A small-molecule ligand and the protein it binds are described below.
Small molecule (SMILES): Nc1ncnc2c1ncn2[C@H]1C[C@H](O)[C@@H](COP(=O)(O)O)O1

Sequence of chain 3.A:
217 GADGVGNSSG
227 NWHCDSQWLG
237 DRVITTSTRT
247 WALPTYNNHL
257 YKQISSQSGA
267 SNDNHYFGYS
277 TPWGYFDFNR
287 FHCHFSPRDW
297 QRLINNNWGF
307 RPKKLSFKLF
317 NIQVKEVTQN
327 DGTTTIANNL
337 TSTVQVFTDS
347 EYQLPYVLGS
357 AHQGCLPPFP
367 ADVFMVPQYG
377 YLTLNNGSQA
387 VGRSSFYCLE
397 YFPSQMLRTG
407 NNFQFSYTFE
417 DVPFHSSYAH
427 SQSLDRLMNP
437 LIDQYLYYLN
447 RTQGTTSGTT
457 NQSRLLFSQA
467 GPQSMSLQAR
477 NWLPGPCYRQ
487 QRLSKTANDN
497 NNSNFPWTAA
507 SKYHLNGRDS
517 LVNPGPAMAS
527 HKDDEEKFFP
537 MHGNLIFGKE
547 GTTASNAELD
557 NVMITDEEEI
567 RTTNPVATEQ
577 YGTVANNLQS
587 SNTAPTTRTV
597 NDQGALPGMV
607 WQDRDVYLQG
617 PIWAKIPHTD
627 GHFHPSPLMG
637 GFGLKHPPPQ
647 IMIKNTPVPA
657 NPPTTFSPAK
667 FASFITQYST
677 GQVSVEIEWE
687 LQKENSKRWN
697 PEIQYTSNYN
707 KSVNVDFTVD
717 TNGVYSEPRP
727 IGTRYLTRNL

Binding-site contacts:
Ligand atom C6 contacts residue SER632 of chain 3.A at 4.3 Å.
Ligand atom N7 contacts residue PRO419 of chain 3.A at 4.4 Å.
Ligand atom C5 contacts residue PRO631 of chain 3.A at 4.4 Å (hydrophobic).
Ligand atom O2P contacts residue PHE629 of chain 3.A at 4.0 Å.
Ligand atom C8 contacts residue HIS630 of chain 3.A at 3.4 Å.
Ligand atom C2 contacts residue GLY639 of chain 3.A at 3.7 Å.
Ligand atom C5 contacts residue SER632 of chain 3.A at 4.3 Å.
Ligand atom O5' contacts residue PRO631 of chain 3.A at 4.1 Å.
Ligand atom N6 contacts residue SER632 of chain 3.A at 3.9 Å.
Ligand atom O5' contacts residue PHE629 of chain 3.A at 4.2 Å.
Ligand atom C4 contacts residue PRO631 of chain 3.A at 4.4 Å (hydrophobic).
Ligand atom C6 contacts residue GLY639 of chain 3.A at 3.7 Å.
Ligand atom O4' contacts residue HIS630 of chain 3.A at 4.4 Å.
Ligand atom N6 contacts residue PRO631 of chain 3.A at 3.9 Å.
Ligand atom N1 contacts residue VAL418 of chain 3.A at 3.8 Å.
Ligand atom C4 contacts residue PRO419 of chain 3.A at 4.2 Å (hydrophobic).
Ligand atom N7 contacts residue SER632 of chain 3.A at 3.8 Å.
Ligand atom O2P contacts residue PRO631 of chain 3.A at 3.8 Å.
Ligand atom C6 contacts residue PRO419 of chain 3.A at 4.4 Å (hydrophobic).
Ligand atom N1 contacts residue PRO631 of chain 3.A at 4.2 Å.
Ligand atom N6 contacts residue PRO633 of chain 3.A at 4.1 Å.
Ligand atom N1 contacts residue GLY639 of chain 3.A at 2.9 Å (h-bond).
Ligand atom C8 contacts residue PRO419 of chain 3.A at 4.3 Å (hydrophobic).
Ligand atom N9 contacts residue PRO419 of chain 3.A at 4.2 Å.
Ligand atom C6 contacts residue PRO631 of chain 3.A at 4.0 Å (hydrophobic).
Ligand atom N6 contacts residue GLY637 of chain 3.A at 4.1 Å.
Ligand atom N3 contacts residue PRO419 of chain 3.A at 4.3 Å.
Ligand atom N6 contacts residue PHE638 of chain 3.A at 3.8 Å.
Ligand atom O4' contacts residue PRO631 of chain 3.A at 3.8 Å.
Ligand atom N1 contacts residue ILE622 of chain 3.A at 4.4 Å.
Ligand atom N9 contacts residue HIS630 of chain 3.A at 4.2 Å.
Ligand atom N7 contacts residue HIS630 of chain 3.A at 4.1 Å.
Ligand atom C2' contacts residue PRO419 of chain 3.A at 4.0 Å (hydrophobic).
Ligand atom C5 contacts residue PRO419 of chain 3.A at 4.2 Å (hydrophobic).
Ligand atom O2P contacts residue HIS628 of chain 3.A at 4.3 Å.
Ligand atom N6 contacts residue VAL418 of chain 3.A at 3.6 Å.
Ligand atom C1' contacts residue HIS630 of chain 3.A at 4.0 Å.
Ligand atom C2 contacts residue PRO419 of chain 3.A at 4.4 Å (hydrophobic).
Ligand atom N6 contacts residue GLY639 of chain 3.A at 2.8 Å (h-bond).
Ligand atom C6 contacts residue VAL418 of chain 3.A at 3.8 Å (hydrophobic).